Sequence of chain 1.B:
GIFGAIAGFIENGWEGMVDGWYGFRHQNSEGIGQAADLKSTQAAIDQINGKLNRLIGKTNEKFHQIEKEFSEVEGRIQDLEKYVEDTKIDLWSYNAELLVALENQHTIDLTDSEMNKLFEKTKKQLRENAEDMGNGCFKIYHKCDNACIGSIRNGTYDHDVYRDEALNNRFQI

Binding-site contacts:
Ligand atom C7 contacts residue THR34 of chain 1.A at 4.2 Å.
Ligand atom C3 contacts residue ASN32 of chain 1.A at 3.8 Å.
Ligand atom C1 contacts residue THR312 of chain 1.A at 3.7 Å.
Ligand atom O4 contacts residue ILE56 of chain 1.B at 4.5 Å.
Ligand atom O5 contacts residue ASN32 of chain 1.A at 2.3 Å (h-bond).
Ligand atom O3 contacts residue ASP285 of chain 1.A at 4.2 Å.
Ligand atom C8 contacts residue THR34 of chain 1.A at 3.8 Å.
Ligand atom C5 contacts residue THR312 of chain 1.A at 4.3 Å.
Ligand atom O5 contacts residue THR312 of chain 1.A at 3.1 Å (h-bond).
Ligand atom C1 contacts residue ASN32 of chain 1.A at 1.4 Å.
Ligand atom O4 contacts residue ASP285 of chain 1.A at 4.0 Å.
Ligand atom C6 contacts residue ASP285 of chain 1.A at 4.1 Å.
Ligand atom C4 contacts residue ASP285 of chain 1.A at 4.1 Å.
Ligand atom C6 contacts residue LEU52 of chain 1.B at 3.9 Å (hydrophobic).
Ligand atom O6 contacts residue THR312 of chain 1.A at 4.2 Å.
Ligand atom C4 contacts residue ASN32 of chain 1.A at 4.2 Å.
Ligand atom O7 contacts residue ASN32 of chain 1.A at 3.8 Å.
Ligand atom C6 contacts residue THR312 of chain 1.A at 4.2 Å.
Ligand atom C8 contacts residue ILE56 of chain 1.B at 4.2 Å (hydrophobic).
Ligand atom C5 contacts residue ASN32 of chain 1.A at 3.7 Å.
Ligand atom O6 contacts residue LEU52 of chain 1.B at 3.5 Å.
Ligand atom O7 contacts residue THR34 of chain 1.A at 3.8 Å.
Ligand atom C2 contacts residue ASN32 of chain 1.A at 2.5 Å.
Ligand atom N2 contacts residue ASN32 of chain 1.A at 2.8 Å (h-bond).
Ligand atom C7 contacts residue ASN32 of chain 1.A at 3.5 Å.

This protein binds this small molecule.
Small molecule (SMILES): CC(=O)N[C@H]1[C@H](O[C@H]2[C@H](O)[C@@H](NC(C)=O)CO[C@@H]2CO)O[C@H](CO)[C@@H](O[C@@H]2O[C@H](CO[C@H]3O[C@H](CO)[C@@H](O)[C@H](O)[C@@H]3O)[C@@H](O)[C@H](O[C@H]3O[C@H](CO)[C@@H](O)[C@H](O)[C@@H]3O)[C@@H]2O)[C@@H]1O

Sequence of chain 1.A:
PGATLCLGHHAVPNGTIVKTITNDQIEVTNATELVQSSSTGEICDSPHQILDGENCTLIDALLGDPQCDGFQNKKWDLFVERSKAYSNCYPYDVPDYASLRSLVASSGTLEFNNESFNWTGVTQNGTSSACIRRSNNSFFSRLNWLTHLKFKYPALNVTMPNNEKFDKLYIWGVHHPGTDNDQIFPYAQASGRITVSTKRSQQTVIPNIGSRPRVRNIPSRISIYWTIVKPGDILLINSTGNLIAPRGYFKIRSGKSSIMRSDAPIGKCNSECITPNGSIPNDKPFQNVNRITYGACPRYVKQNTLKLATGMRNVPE